Sequence of chain 1.E:
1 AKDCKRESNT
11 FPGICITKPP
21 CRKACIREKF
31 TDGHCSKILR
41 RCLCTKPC

This small molecule binds to this protein.
Small molecule (SMILES): CCCCCC(=O)OC[C@H](COP(=O)(O)O)OC(=O)CCCCC

Sequence of chain 1.F:
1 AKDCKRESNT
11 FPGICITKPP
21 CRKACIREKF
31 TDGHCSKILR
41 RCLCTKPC

Binding-site contacts:
Ligand atom O11 contacts residue LYS5 of chain 1.E at 4.3 Å.
Ligand atom O31 contacts residue LYS2 of chain 1.E at 4.4 Å.
Ligand atom C3 contacts residue HIS34 of chain 1.E at 4.0 Å.
Ligand atom C5 contacts residue ARG41 of chain 1.F at 3.3 Å.
Ligand atom O21 contacts residue LYS2 of chain 1.E at 4.3 Å.
Ligand atom O31 contacts residue HIS34 of chain 1.E at 4.1 Å.
Ligand atom C3 contacts residue LYS2 of chain 1.E at 3.5 Å.
Ligand atom O13 contacts residue LYS5 of chain 1.E at 4.1 Å.
Ligand atom C33 contacts residue LYS2 of chain 1.E at 4.4 Å.
Ligand atom C1 contacts residue HIS34 of chain 1.E at 3.9 Å.
Ligand atom O21 contacts residue LYS5 of chain 1.E at 2.8 Å (salt-bridge).
Ligand atom O12 contacts residue EDO1 of chain 1.CA at 4.3 Å.
Ligand atom P contacts residue HIS34 of chain 1.E at 3.5 Å.
Ligand atom P contacts residue EDO1 of chain 1.CA at 4.4 Å.
Ligand atom O12 contacts residue HIS34 of chain 1.E at 3.1 Å (h-bond).
Ligand atom O13 contacts residue SER36 of chain 1.E at 4.2 Å.
Ligand atom O13 contacts residue EDO1 of chain 1.CA at 3.4 Å.
Ligand atom C22 contacts residue LYS2 of chain 1.E at 4.2 Å.
Ligand atom C32 contacts residue LYS2 of chain 1.E at 3.6 Å.
Ligand atom C23 contacts residue LYS5 of chain 1.E at 4.3 Å.
Ligand atom O14 contacts residue LEU43 of chain 1.E at 3.3 Å.
Ligand atom C2 contacts residue LYS2 of chain 1.E at 4.4 Å.
Ligand atom O14 contacts residue HIS34 of chain 1.E at 2.8 Å (h-bond).
Ligand atom O12 contacts residue CYS35 of chain 1.E at 4.1 Å.
Ligand atom O11 contacts residue HIS34 of chain 1.E at 4.3 Å.
Ligand atom C6 contacts residue ARG41 of chain 1.F at 3.1 Å.
Ligand atom O12 contacts residue LEU43 of chain 1.E at 4.0 Å.
Ligand atom O12 contacts residue SER36 of chain 1.E at 3.5 Å.
Ligand atom C4 contacts residue LYS2 of chain 1.E at 3.7 Å.
Ligand atom C23 contacts residue LYS2 of chain 1.E at 3.6 Å.
Ligand atom C2 contacts residue HIS34 of chain 1.E at 4.4 Å.
Ligand atom O14 contacts residue LYS5 of chain 1.E at 2.9 Å (salt-bridge).
Ligand atom C21 contacts residue LYS5 of chain 1.E at 3.4 Å.
Ligand atom C2 contacts residue LYS5 of chain 1.E at 4.0 Å.
Ligand atom P contacts residue LEU43 of chain 1.E at 3.9 Å.
Ligand atom O13 contacts residue LEU43 of chain 1.E at 3.8 Å.
Ligand atom P contacts residue LYS5 of chain 1.E at 3.9 Å.
Ligand atom O22 contacts residue LYS5 of chain 1.E at 3.5 Å (salt-bridge).
Ligand atom C3 contacts residue LYS5 of chain 1.E at 4.4 Å.
Ligand atom O12 contacts residue LYS37 of chain 1.E at 4.3 Å.